Binding-site contacts:
Ligand atom CD2 contacts residue PHE170 of chain 1.A at 3.6 Å (hydrophobic).
Ligand atom O contacts residue ASN208 of chain 1.A at 3.2 Å (h-bond).
Ligand atom N contacts residue ASN208 of chain 1.A at 3.2 Å (h-bond).
Ligand atom CD1 contacts residue ALA215 of chain 1.A at 3.6 Å (hydrophobic).
Ligand atom O contacts residue THR90 of chain 1.A at 3.0 Å (h-bond).
Ligand atom O contacts residue ASN208 of chain 1.A at 3.6 Å (h-bond).
Ligand atom SG contacts residue PHE207 of chain 1.A at 3.7 Å.
Ligand atom CG contacts residue ASN208 of chain 1.A at 3.5 Å.
Ligand atom CD2 contacts residue PHE171 of chain 1.A at 3.4 Å (hydrophobic).
Ligand atom CA contacts residue MET211 of chain 1.A at 3.7 Å (hydrophobic).
Ligand atom OXT contacts residue PHE88 of chain 1.A at 3.5 Å (h-bond).
Ligand atom CZ contacts residue SER289 of chain 1.A at 3.5 Å.
Ligand atom CA contacts residue TYR91 of chain 1.A at 3.5 Å (hydrophobic).
Ligand atom CB contacts residue SER248 of chain 1.A at 3.7 Å.
Ligand atom CB contacts residue TYR91 of chain 1.A at 3.4 Å (hydrophobic).
Ligand atom O contacts residue LEU130 of chain 1.A at 3.6 Å.
Ligand atom CA contacts residue SER248 of chain 1.A at 3.7 Å.
Ligand atom O contacts residue PRO89 of chain 1.A at 3.7 Å.
Ligand atom C contacts residue LYS100 of chain 1.A at 3.6 Å.
Ligand atom C contacts residue PRO89 of chain 1.A at 3.7 Å (hydrophobic).
Ligand atom OXT contacts residue THR90 of chain 1.A at 3.5 Å.
Ligand atom O contacts residue TYR91 of chain 1.A at 3.3 Å.
Ligand atom CB contacts residue PHE171 of chain 1.A at 3.8 Å (hydrophobic).
Ligand atom OH contacts residue ILE290 of chain 1.A at 3.2 Å.
Ligand atom CA contacts residue PRO89 of chain 1.A at 3.6 Å (hydrophobic).
Ligand atom CD2 contacts residue ILE86 of chain 1.A at 3.6 Å (hydrophobic).
Ligand atom CE2 contacts residue ILE290 of chain 1.A at 3.6 Å (hydrophobic).
Ligand atom O contacts residue TYR91 of chain 1.A at 2.8 Å (h-bond).
Ligand atom N contacts residue ASN208 of chain 1.A at 3.0 Å (h-bond).
Ligand atom OH contacts residue SER289 of chain 1.A at 3.6 Å (h-bond).
Ligand atom O contacts residue ARG92 of chain 1.A at 3.7 Å.
Ligand atom CB contacts residue ASN208 of chain 1.A at 3.3 Å.
Ligand atom CD2 contacts residue SER289 of chain 1.A at 3.5 Å.
Ligand atom CB contacts residue TYR245 of chain 1.A at 3.8 Å (hydrophobic).
Ligand atom OXT contacts residue LYS100 of chain 1.A at 2.4 Å (salt-bridge).
Ligand atom C contacts residue ASN208 of chain 1.A at 3.1 Å.
Ligand atom O contacts residue TYR245 of chain 1.A at 3.6 Å.
Ligand atom CE1 contacts residue LEU252 of chain 1.A at 3.5 Å (hydrophobic).
Ligand atom O contacts residue SER248 of chain 1.A at 3.0 Å (h-bond).
Ligand atom CA contacts residue ASN208 of chain 1.A at 3.2 Å.

Sequence of chain 1.A:
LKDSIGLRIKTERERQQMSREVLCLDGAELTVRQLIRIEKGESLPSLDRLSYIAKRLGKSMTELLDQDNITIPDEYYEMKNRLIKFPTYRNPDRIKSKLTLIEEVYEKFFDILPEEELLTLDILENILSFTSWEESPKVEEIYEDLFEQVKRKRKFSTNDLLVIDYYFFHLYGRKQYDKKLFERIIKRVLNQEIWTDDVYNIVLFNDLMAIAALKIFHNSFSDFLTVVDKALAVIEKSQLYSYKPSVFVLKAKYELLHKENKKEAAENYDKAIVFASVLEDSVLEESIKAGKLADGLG

The small molecule below binds the protein below.
Small molecule (SMILES): CC(C)C[C@H](NC(=O)[C@H](CS)NC(=O)CNC(=O)[C@H](C)NC(=O)[C@H](Cc1ccccc1)NC(=O)[C@H](Cc1ccc(O)cc1)NC(=O)[C@@H]1CCCN1C(=O)[C@@H](N)CC(C)C)C(=O)O